The small molecule below binds the protein below.
Small molecule (SMILES): CC(=O)N[C@H]1[C@H](O[C@H]2[C@H](O)[C@@H](NC(C)=O)CO[C@@H]2CO)O[C@H](CO)[C@@H](O)[C@@H]1O

Sequence of chain 1.B:
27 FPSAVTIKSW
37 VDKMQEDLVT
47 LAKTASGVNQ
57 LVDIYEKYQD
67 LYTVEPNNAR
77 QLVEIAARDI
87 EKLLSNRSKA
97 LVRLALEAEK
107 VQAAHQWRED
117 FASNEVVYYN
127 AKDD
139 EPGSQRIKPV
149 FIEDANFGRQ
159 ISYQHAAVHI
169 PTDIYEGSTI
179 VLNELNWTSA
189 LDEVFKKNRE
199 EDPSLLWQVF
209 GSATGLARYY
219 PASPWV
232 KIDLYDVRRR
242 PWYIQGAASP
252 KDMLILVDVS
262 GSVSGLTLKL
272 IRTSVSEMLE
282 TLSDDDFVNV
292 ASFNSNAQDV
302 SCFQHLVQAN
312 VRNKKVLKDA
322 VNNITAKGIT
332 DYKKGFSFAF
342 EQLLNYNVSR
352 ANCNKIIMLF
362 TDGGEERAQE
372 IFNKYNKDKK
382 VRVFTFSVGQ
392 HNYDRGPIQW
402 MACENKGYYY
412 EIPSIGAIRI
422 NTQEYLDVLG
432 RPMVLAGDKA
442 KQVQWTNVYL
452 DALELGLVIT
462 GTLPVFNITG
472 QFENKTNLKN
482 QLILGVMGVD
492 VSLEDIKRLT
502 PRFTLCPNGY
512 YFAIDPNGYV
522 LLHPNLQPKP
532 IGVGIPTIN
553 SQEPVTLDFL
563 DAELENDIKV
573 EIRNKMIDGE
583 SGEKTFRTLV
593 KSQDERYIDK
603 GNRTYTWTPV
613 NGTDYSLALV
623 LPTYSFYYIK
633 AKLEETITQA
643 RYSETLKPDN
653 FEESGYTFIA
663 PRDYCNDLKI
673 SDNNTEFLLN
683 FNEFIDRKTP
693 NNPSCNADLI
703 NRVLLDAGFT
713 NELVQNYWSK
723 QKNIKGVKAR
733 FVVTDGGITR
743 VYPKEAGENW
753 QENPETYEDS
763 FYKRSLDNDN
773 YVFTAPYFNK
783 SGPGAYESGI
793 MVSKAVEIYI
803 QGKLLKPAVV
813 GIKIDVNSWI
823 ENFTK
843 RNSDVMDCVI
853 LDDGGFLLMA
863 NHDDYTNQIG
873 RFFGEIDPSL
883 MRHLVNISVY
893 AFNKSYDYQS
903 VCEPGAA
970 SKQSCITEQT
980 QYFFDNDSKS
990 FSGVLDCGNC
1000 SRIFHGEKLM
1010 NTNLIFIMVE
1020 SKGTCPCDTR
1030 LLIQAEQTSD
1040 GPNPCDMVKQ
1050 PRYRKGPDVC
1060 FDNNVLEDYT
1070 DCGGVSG

Binding-site contacts:
Ligand atom C2 contacts residue ASN348 of chain 1.B at 2.5 Å.
Ligand atom O6 contacts residue ASN348 of chain 1.B at 3.9 Å.
Ligand atom O5 contacts residue ASN348 of chain 1.B at 2.4 Å (h-bond).
Ligand atom C1 contacts residue ASN348 of chain 1.B at 1.4 Å.
Ligand atom C5 contacts residue ASN348 of chain 1.B at 3.6 Å.
Ligand atom N2 contacts residue ASN348 of chain 1.B at 3.0 Å (h-bond).
Ligand atom O7 contacts residue ASN348 of chain 1.B at 3.8 Å.
Ligand atom C3 contacts residue ASN348 of chain 1.B at 3.8 Å.
Ligand atom O6 contacts residue ASN346 of chain 1.B at 4.2 Å.
Ligand atom C4 contacts residue ASN348 of chain 1.B at 4.2 Å.
Ligand atom C7 contacts residue ASN348 of chain 1.B at 3.6 Å.